This small molecule binds to this protein.
Small molecule (SMILES): CCCN1CC(Nc2ccc([C@@H]3c4ccc5[nH]ncc5c4C[C@@H](C)N3CC(F)(F)F)nc2)C1

Sequence of chain 1.A:
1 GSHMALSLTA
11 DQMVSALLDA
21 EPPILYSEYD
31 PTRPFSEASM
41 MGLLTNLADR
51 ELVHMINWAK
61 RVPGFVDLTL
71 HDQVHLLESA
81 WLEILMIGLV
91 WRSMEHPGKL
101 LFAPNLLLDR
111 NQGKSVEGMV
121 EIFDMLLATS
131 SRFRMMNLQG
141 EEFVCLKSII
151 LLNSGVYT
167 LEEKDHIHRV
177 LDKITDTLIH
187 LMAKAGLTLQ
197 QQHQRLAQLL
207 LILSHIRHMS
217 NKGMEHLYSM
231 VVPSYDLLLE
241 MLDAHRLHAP

Binding-site contacts:
Ligand atom C5 contacts residue LEU44 of chain 1.A at 3.3 Å (hydrophobic).
Ligand atom C21 contacts residue VAL231 of chain 1.A at 3.4 Å (hydrophobic).
Ligand atom C7 contacts residue GLU51 of chain 1.A at 3.7 Å.
Ligand atom F contacts residue GLY219 of chain 1.A at 3.5 Å.
Ligand atom C3 contacts residue PHE102 of chain 1.A at 3.9 Å (hydrophobic).
Ligand atom C23 contacts residue PRO233 of chain 1.A at 3.8 Å (hydrophobic).
Ligand atom C15 contacts residue THR45 of chain 1.A at 3.5 Å.
Ligand atom C15 contacts residue MET41 of chain 1.A at 3.7 Å (hydrophobic).
Ligand atom F2 contacts residue LEU82 of chain 1.A at 3.6 Å.
Ligand atom C6 contacts residue ALA48 of chain 1.A at 3.9 Å (hydrophobic).
Ligand atom N5 contacts residue ASP49 of chain 1.A at 3.3 Å (salt-bridge).
Ligand atom C18 contacts residue VAL231 of chain 1.A at 3.6 Å (hydrophobic).
Ligand atom C23 contacts residue LEU237 of chain 1.A at 3.6 Å (hydrophobic).
Ligand atom C9 contacts residue LEU85 of chain 1.A at 3.2 Å (hydrophobic).
Ligand atom C17 contacts residue ALA48 of chain 1.A at 3.8 Å (hydrophobic).
Ligand atom N contacts residue ARG92 of chain 1.A at 3.3 Å (salt-bridge).
Ligand atom C22 contacts residue ASP49 of chain 1.A at 3.8 Å.
Ligand atom N5 contacts residue PRO233 of chain 1.A at 3.8 Å.
Ligand atom F1 contacts residue MET86 of chain 1.A at 3.4 Å.
Ligand atom N contacts residue LEU89 of chain 1.A at 3.8 Å.
Ligand atom F1 contacts residue GLY219 of chain 1.A at 3.4 Å.
Ligand atom N5 contacts residue VAL231 of chain 1.A at 3.2 Å (h-bond).
Ligand atom C14 contacts residue MET41 of chain 1.A at 3.8 Å (hydrophobic).
Ligand atom C19 contacts residue VAL231 of chain 1.A at 2.2 Å (hydrophobic).
Ligand atom N1 contacts residue ARG92 of chain 1.A at 3.6 Å (salt-bridge).
Ligand atom C contacts residue PHE102 of chain 1.A at 3.7 Å (hydrophobic).
Ligand atom C9 contacts residue LEU89 of chain 1.A at 3.7 Å (hydrophobic).
Ligand atom C21 contacts residue ASP49 of chain 1.A at 3.2 Å.
Ligand atom C5 contacts residue ALA48 of chain 1.A at 3.9 Å (hydrophobic).
Ligand atom F2 contacts residue GLY219 of chain 1.A at 3.8 Å.
Ligand atom C23 contacts residue LEU52 of chain 1.A at 3.8 Å (hydrophobic).
Ligand atom C23 contacts residue ASP49 of chain 1.A at 3.3 Å.
Ligand atom N1 contacts residue GLU51 of chain 1.A at 2.7 Å (salt-bridge).
Ligand atom F2 contacts residue LEU223 of chain 1.A at 3.3 Å.
Ligand atom C14 contacts residue LEU44 of chain 1.A at 3.8 Å (hydrophobic).
Ligand atom C6 contacts residue LEU44 of chain 1.A at 3.6 Å (hydrophobic).
Ligand atom N contacts residue LEU85 of chain 1.A at 3.2 Å (h-bond).
Ligand atom N contacts residue GLU51 of chain 1.A at 3.6 Å (salt-bridge).
Ligand atom C19 contacts residue PRO233 of chain 1.A at 3.7 Å (hydrophobic).
Ligand atom C20 contacts residue ASP49 of chain 1.A at 2.8 Å.